A protein and the small-molecule ligand that binds it are described below.
Small molecule (SMILES): CC(=O)N[C@H]1[C@H](O[C@H]2[C@H](O)[C@@H](NC(C)=O)CO[C@@H]2CO)O[C@H](CO)[C@@H](O)[C@@H]1O

Sequence of chain 1.C:
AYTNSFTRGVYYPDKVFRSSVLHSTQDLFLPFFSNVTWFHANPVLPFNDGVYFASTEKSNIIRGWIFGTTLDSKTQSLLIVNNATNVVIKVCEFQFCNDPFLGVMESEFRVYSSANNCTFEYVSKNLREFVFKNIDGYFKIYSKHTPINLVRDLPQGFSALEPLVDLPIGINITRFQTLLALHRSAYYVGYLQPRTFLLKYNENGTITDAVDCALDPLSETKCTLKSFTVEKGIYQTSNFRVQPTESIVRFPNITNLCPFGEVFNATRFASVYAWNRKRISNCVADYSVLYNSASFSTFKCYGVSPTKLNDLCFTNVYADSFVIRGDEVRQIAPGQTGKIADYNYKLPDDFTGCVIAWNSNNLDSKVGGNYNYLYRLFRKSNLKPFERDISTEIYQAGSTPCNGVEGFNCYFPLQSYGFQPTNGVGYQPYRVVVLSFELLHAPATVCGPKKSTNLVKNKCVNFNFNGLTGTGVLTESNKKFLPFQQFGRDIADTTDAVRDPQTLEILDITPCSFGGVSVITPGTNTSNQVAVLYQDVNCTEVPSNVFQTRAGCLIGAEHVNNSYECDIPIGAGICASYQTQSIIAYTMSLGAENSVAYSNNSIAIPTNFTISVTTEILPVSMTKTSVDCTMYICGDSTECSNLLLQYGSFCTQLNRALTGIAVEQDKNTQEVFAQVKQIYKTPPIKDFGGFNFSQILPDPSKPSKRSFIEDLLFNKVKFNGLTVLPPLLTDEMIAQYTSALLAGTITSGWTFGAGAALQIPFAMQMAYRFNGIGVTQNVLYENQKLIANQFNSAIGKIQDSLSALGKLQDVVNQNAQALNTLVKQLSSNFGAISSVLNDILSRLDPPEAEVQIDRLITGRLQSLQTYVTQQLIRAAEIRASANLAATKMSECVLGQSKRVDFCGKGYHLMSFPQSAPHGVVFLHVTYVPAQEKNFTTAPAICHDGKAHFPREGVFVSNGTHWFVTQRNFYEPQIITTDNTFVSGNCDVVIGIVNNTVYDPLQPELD

Binding-site contacts:
Ligand atom O5 contacts residue ASN709 of chain 1.B at 2.4 Å (h-bond).
Ligand atom N2 contacts residue ASN709 of chain 1.B at 2.8 Å (h-bond).
Ligand atom O5 contacts residue ASP796 of chain 1.C at 3.5 Å (salt-bridge).
Ligand atom C3 contacts residue ASN709 of chain 1.B at 3.8 Å.
Ligand atom O7 contacts residue ILE1130 of chain 1.B at 4.2 Å.
Ligand atom C4 contacts residue ASN709 of chain 1.B at 4.3 Å.
Ligand atom C2 contacts residue ASN709 of chain 1.B at 2.5 Å.
Ligand atom C8 contacts residue GLY1131 of chain 1.B at 3.7 Å.
Ligand atom C8 contacts residue ASN709 of chain 1.B at 4.5 Å.
Ligand atom C2 contacts residue ASP796 of chain 1.C at 4.5 Å.
Ligand atom C1 contacts residue ASP796 of chain 1.C at 3.8 Å.
Ligand atom C8 contacts residue ILE1130 of chain 1.B at 4.5 Å (hydrophobic).
Ligand atom O7 contacts residue ASN709 of chain 1.B at 3.9 Å.
Ligand atom C1 contacts residue ASN709 of chain 1.B at 1.4 Å.
Ligand atom C7 contacts residue ASN709 of chain 1.B at 3.5 Å.
Ligand atom C5 contacts residue ASN709 of chain 1.B at 3.7 Å.

Sequence of chain 1.B:
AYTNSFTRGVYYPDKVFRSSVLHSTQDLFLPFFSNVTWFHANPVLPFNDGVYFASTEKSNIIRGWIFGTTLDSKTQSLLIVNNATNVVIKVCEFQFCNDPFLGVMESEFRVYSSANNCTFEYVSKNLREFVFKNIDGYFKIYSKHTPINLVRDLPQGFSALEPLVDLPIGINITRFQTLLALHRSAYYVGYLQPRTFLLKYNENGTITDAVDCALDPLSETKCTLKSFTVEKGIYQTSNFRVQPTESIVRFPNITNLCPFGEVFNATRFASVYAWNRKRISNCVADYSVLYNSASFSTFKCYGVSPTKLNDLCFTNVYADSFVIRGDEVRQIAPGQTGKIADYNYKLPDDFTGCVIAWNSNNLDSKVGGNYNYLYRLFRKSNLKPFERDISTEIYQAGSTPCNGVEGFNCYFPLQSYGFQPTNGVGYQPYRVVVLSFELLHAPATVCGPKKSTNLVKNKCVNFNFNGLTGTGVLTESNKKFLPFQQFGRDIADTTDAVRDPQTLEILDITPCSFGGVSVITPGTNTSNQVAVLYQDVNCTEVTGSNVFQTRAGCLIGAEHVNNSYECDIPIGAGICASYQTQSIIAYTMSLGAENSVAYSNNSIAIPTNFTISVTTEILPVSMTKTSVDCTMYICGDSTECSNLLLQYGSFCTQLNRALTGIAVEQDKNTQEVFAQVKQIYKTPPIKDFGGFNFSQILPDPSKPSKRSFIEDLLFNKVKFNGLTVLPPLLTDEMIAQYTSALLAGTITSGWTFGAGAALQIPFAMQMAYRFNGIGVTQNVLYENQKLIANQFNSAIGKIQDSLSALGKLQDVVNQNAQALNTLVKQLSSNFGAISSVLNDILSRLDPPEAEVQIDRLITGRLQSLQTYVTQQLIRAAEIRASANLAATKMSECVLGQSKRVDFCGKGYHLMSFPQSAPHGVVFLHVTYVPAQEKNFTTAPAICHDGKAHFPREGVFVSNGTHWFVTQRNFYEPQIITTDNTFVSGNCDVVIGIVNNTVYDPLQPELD